The small molecule below binds the protein below.
Small molecule (SMILES): N[C@@H](CCCC(=O)O)C(=O)O

Binding-site contacts:
Ligand atom O contacts residue THR305 of chain 1.F at 2.6 Å (h-bond).
Ligand atom O contacts residue ARG303 of chain 1.F at 2.7 Å (salt-bridge).
Ligand atom OXT contacts residue THR305 of chain 1.F at 3.9 Å.
Ligand atom N contacts residue GLU123 of chain 1.F at 2.9 Å (salt-bridge).
Ligand atom C contacts residue ARG303 of chain 1.F at 3.5 Å.
Ligand atom O1' contacts residue ARG303 of chain 1.F at 3.8 Å.
Ligand atom C1' contacts residue ASN169 of chain 1.F at 4.2 Å.
Ligand atom O contacts residue SER462 of chain 1.F at 3.7 Å.
Ligand atom O2' contacts residue PHE170 of chain 1.F at 4.3 Å.
Ligand atom O1' contacts residue CYS304 of chain 1.F at 2.9 Å (h-bond).
Ligand atom CA contacts residue ARG303 of chain 1.F at 3.8 Å.
Ligand atom CA contacts residue GLU123 of chain 1.F at 3.9 Å.
Ligand atom OXT contacts residue SER462 of chain 1.F at 4.3 Å.
Ligand atom O1' contacts residue PHE170 of chain 1.F at 3.6 Å.
Ligand atom N contacts residue TRP177 of chain 1.F at 4.3 Å.
Ligand atom C contacts residue THR305 of chain 1.F at 3.5 Å.
Ligand atom O2' contacts residue ASN169 of chain 1.F at 4.0 Å.
Ligand atom C5 contacts residue TRP177 of chain 1.F at 3.6 Å (hydrophobic).
Ligand atom C1 contacts residue TRP177 of chain 1.F at 4.1 Å (hydrophobic).
Ligand atom C5 contacts residue PHE470 of chain 1.F at 4.0 Å (hydrophobic).
Ligand atom C1 contacts residue PHE470 of chain 1.F at 3.9 Å (hydrophobic).
Ligand atom O contacts residue GLY463 of chain 1.F at 3.0 Å (h-bond).
Ligand atom C1' contacts residue CYS304 of chain 1.F at 3.9 Å (hydrophobic).
Ligand atom C1' contacts residue PHE170 of chain 1.F at 3.7 Å (hydrophobic).
Ligand atom N contacts residue ALA464 of chain 1.F at 4.0 Å.
Ligand atom OXT contacts residue ALA464 of chain 1.F at 3.1 Å (h-bond).
Ligand atom C contacts residue ALA464 of chain 1.F at 3.8 Å (hydrophobic).
Ligand atom OXT contacts residue GLY463 of chain 1.F at 3.4 Å (h-bond).
Ligand atom O1' contacts residue THR305 of chain 1.F at 3.7 Å.
Ligand atom CA contacts residue PHE170 of chain 1.F at 3.9 Å (hydrophobic).
Ligand atom C5 contacts residue PHE170 of chain 1.F at 4.1 Å (hydrophobic).
Ligand atom C6 contacts residue THR305 of chain 1.F at 4.0 Å.
Ligand atom C6 contacts residue PHE170 of chain 1.F at 3.5 Å (hydrophobic).
Ligand atom C1 contacts residue PHE170 of chain 1.F at 3.7 Å (hydrophobic).
Ligand atom OXT contacts residue PHE470 of chain 1.F at 3.6 Å.
Ligand atom O1' contacts residue ASN169 of chain 1.F at 3.9 Å.
Ligand atom O contacts residue ALA464 of chain 1.F at 4.4 Å.
Ligand atom C6 contacts residue PHE470 of chain 1.F at 4.0 Å (hydrophobic).
Ligand atom O2' contacts residue CYS304 of chain 1.F at 3.7 Å.
Ligand atom C contacts residue GLY463 of chain 1.F at 3.4 Å.

Sequence of chain 1.F:
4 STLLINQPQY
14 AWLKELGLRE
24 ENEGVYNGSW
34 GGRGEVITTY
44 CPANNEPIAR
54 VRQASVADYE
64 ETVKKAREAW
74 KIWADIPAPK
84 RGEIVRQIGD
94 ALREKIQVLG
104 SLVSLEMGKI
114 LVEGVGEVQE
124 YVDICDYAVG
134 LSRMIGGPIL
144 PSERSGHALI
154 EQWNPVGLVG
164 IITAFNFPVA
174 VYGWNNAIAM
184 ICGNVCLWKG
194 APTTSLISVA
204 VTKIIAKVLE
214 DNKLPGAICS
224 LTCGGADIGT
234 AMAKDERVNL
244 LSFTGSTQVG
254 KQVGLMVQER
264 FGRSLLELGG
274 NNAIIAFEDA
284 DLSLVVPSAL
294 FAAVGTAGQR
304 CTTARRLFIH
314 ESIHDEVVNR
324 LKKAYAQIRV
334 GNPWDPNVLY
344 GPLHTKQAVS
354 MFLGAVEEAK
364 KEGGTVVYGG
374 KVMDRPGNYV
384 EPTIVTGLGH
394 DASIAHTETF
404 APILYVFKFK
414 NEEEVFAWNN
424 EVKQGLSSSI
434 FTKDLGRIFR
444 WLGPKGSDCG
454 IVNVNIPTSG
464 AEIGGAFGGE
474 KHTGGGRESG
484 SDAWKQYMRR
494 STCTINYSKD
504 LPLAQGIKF